Sequence of chain 3.A:
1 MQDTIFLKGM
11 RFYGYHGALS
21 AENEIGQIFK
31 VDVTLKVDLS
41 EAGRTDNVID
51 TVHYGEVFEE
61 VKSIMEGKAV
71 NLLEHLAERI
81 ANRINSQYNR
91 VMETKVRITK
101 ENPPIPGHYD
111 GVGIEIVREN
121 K

This protein binds this small molecule.
Small molecule (SMILES): CCOC(=O)c1cnc(N)nc1O

Sequence of chain 2.A:
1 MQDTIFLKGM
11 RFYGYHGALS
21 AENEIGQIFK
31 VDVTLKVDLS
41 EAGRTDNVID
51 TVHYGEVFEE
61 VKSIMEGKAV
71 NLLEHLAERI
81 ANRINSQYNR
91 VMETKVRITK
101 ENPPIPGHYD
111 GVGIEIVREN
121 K

Binding-site contacts:
Ligand atom C2 contacts residue LEU19 of chain 2.A at 4.1 Å (hydrophobic).
Ligand atom C7 contacts residue HIS53 of chain 3.A at 3.2 Å.
Ligand atom C4 contacts residue LYS100 of chain 2.A at 4.2 Å.
Ligand atom N10 contacts residue TYR54 of chain 3.A at 3.4 Å.
Ligand atom C4 contacts residue ALA18 of chain 2.A at 3.7 Å (hydrophobic).
Ligand atom C7 contacts residue TYR54 of chain 3.A at 3.4 Å (hydrophobic).
Ligand atom N10 contacts residue ILE5 of chain 3.A at 4.2 Å.
Ligand atom N10 contacts residue GLU74 of chain 2.A at 3.1 Å (salt-bridge).
Ligand atom N8 contacts residue HIS53 of chain 3.A at 3.5 Å.
Ligand atom N8 contacts residue VAL52 of chain 3.A at 3.9 Å.
Ligand atom O3 contacts residue HIS53 of chain 3.A at 3.4 Å.
Ligand atom C9 contacts residue GLU74 of chain 2.A at 3.8 Å.
Ligand atom C9 contacts residue TYR54 of chain 3.A at 3.3 Å (hydrophobic).
Ligand atom N11 contacts residue LEU72 of chain 2.A at 4.1 Å.
Ligand atom O5 contacts residue GLY17 of chain 2.A at 4.0 Å.
Ligand atom O5 contacts residue LYS100 of chain 2.A at 3.3 Å (salt-bridge).
Ligand atom N11 contacts residue TYR54 of chain 3.A at 3.1 Å (h-bond).
Ligand atom C12 contacts residue GLU74 of chain 2.A at 4.1 Å.
Ligand atom C1 contacts residue HIS53 of chain 3.A at 3.6 Å.
Ligand atom N10 contacts residue VAL52 of chain 3.A at 3.0 Å (h-bond).
Ligand atom O13 contacts residue ASN71 of chain 2.A at 3.8 Å.
Ligand atom C12 contacts residue LEU72 of chain 2.A at 3.7 Å (hydrophobic).
Ligand atom N11 contacts residue GLU74 of chain 2.A at 3.3 Å (salt-bridge).
Ligand atom O5 contacts residue ASN71 of chain 2.A at 3.6 Å.
Ligand atom C1 contacts residue ALA18 of chain 2.A at 4.1 Å (hydrophobic).
Ligand atom N8 contacts residue TYR54 of chain 3.A at 3.4 Å.
Ligand atom C2 contacts residue ALA18 of chain 2.A at 3.4 Å (hydrophobic).
Ligand atom C12 contacts residue TYR54 of chain 3.A at 3.4 Å (hydrophobic).
Ligand atom C1 contacts residue GLU22 of chain 2.A at 3.5 Å.
Ligand atom O13 contacts residue GLU74 of chain 2.A at 3.9 Å.
Ligand atom C6 contacts residue TYR54 of chain 3.A at 3.6 Å (hydrophobic).
Ligand atom C2 contacts residue GLU22 of chain 2.A at 3.0 Å.
Ligand atom C2 contacts residue HIS53 of chain 3.A at 4.2 Å.
Ligand atom O13 contacts residue LEU73 of chain 2.A at 3.1 Å (h-bond).
Ligand atom C9 contacts residue VAL52 of chain 3.A at 3.9 Å (hydrophobic).
Ligand atom N10 contacts residue THR51 of chain 3.A at 3.6 Å (h-bond).
Ligand atom O13 contacts residue LEU72 of chain 2.A at 3.4 Å.
Ligand atom O3 contacts residue ALA18 of chain 2.A at 3.6 Å.
Ligand atom O5 contacts residue ALA18 of chain 2.A at 3.3 Å (h-bond).
Ligand atom O13 contacts residue TYR54 of chain 3.A at 3.7 Å.